Binding-site contacts:
Ligand atom O3' contacts residue GLY437 of chain 7.A at 3.9 Å.
Ligand atom O3' contacts residue ILE420 of chain 7.A at 4.2 Å.
Ligand atom N9 contacts residue PRO218 of chain 7.A at 4.2 Å.
Ligand atom O3' contacts residue GLU215 of chain 7.A at 3.5 Å (salt-bridge).
Ligand atom C2' contacts residue GLU215 of chain 7.A at 3.6 Å.
Ligand atom C3' contacts residue GLU215 of chain 7.A at 3.3 Å.
Ligand atom C8 contacts residue GLY437 of chain 7.A at 2.8 Å.
Ligand atom C2' contacts residue GLY437 of chain 7.A at 2.8 Å.
Ligand atom P contacts residue HIS426 of chain 7.A at 3.9 Å.
Ligand atom O1P contacts residue LYS439 of chain 7.A at 2.6 Å.
Ligand atom C1' contacts residue GLY437 of chain 7.A at 3.3 Å.
Ligand atom N7 contacts residue PRO429 of chain 7.A at 4.3 Å.
Ligand atom C8 contacts residue PRO429 of chain 7.A at 4.3 Å (hydrophobic).
Ligand atom C5 contacts residue PRO218 of chain 7.A at 4.0 Å (hydrophobic).
Ligand atom N6 contacts residue HIS428 of chain 7.A at 4.0 Å.
Ligand atom C6 contacts residue HIS428 of chain 7.A at 4.2 Å.
Ligand atom N7 contacts residue PRO218 of chain 7.A at 4.0 Å.
Ligand atom C6 contacts residue PRO218 of chain 7.A at 4.2 Å (hydrophobic).
Ligand atom N9 contacts residue GLY437 of chain 7.A at 3.3 Å (h-bond).
Ligand atom N7 contacts residue GLY437 of chain 7.A at 3.5 Å (h-bond).
Ligand atom C2' contacts residue ASP216 of chain 7.A at 4.3 Å.
Ligand atom C8 contacts residue PRO218 of chain 7.A at 4.2 Å (hydrophobic).
Ligand atom O3P contacts residue LYS439 of chain 7.A at 2.9 Å.
Ligand atom O3' contacts residue LYS439 of chain 7.A at 3.5 Å.
Ligand atom C3' contacts residue GLY437 of chain 7.A at 3.9 Å.
Ligand atom N1 contacts residue HIS428 of chain 7.A at 3.3 Å.
Ligand atom N7 contacts residue VAL217 of chain 7.A at 3.7 Å.
Ligand atom C8 contacts residue VAL217 of chain 7.A at 3.5 Å (hydrophobic).
Ligand atom N6 contacts residue ASP407 of chain 7.A at 3.6 Å (salt-bridge).
Ligand atom O1P contacts residue HIS426 of chain 7.A at 2.7 Å (h-bond).
Ligand atom C4 contacts residue PRO218 of chain 7.A at 4.1 Å (hydrophobic).
Ligand atom P contacts residue LYS439 of chain 7.A at 3.3 Å.
Ligand atom N9 contacts residue PRO429 of chain 7.A at 4.3 Å.
Ligand atom N9 contacts residue VAL217 of chain 7.A at 4.4 Å.
Ligand atom O2P contacts residue HIS426 of chain 7.A at 3.6 Å.
Ligand atom C6 contacts residue SER430 of chain 7.A at 4.2 Å.
Ligand atom C2 contacts residue HIS428 of chain 7.A at 3.8 Å.
Ligand atom N6 contacts residue SER430 of chain 7.A at 3.7 Å.
Ligand atom O5' contacts residue LYS439 of chain 7.A at 3.8 Å.
Ligand atom N3 contacts residue PRO429 of chain 7.A at 4.4 Å.

The protein below binds the small molecule below.
Small molecule (SMILES): Nc1ncnc2c1ncn2[C@@H]1C[C@@H](O)[C@@H](COP(=O)(O)O)O1

Sequence of chain 7.A:
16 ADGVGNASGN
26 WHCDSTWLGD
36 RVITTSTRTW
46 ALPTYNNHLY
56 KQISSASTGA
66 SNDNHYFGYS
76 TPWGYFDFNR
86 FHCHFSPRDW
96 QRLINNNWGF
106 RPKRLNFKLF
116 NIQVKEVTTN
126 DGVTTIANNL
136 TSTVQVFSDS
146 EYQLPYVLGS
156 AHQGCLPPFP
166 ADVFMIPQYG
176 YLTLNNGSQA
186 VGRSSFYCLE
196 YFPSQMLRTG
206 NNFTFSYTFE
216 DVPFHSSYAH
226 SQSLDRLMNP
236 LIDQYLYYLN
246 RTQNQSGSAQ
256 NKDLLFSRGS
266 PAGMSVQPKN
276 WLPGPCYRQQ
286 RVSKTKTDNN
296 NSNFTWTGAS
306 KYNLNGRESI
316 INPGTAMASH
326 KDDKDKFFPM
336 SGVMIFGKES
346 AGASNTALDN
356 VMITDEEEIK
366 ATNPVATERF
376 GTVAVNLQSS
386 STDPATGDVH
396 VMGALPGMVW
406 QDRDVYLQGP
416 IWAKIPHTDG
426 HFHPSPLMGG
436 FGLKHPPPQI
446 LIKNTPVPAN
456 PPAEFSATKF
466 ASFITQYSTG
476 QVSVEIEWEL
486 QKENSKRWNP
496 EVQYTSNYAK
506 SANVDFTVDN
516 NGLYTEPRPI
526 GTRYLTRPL